Sequence of chain 7.C:
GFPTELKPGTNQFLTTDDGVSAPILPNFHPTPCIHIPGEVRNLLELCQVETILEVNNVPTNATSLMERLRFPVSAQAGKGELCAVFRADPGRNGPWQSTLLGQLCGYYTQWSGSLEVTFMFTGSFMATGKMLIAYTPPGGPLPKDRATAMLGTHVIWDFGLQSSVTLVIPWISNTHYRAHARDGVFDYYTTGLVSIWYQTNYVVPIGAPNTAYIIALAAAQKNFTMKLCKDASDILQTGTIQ

Binding-site contacts:
Ligand atom CAI contacts residue VAL192 of chain 7.A at 3.8 Å (hydrophobic).
Ligand atom CAS contacts residue TYR201 of chain 7.A at 3.6 Å (hydrophobic).
Ligand atom CAH contacts residue THR114 of chain 7.A at 3.8 Å.
Ligand atom CAA contacts residue PRO177 of chain 7.A at 3.2 Å (hydrophobic).
Ligand atom OAC contacts residue ASP112 of chain 7.A at 3.7 Å.
Ligand atom CBA contacts residue ASN228 of chain 7.A at 3.7 Å.
Ligand atom OAC contacts residue ILE113 of chain 7.A at 3.3 Å (h-bond).
Ligand atom CAK contacts residue PHE135 of chain 7.A at 3.7 Å (hydrophobic).
Ligand atom CAJ contacts residue ILE24 of chain 7.C at 3.9 Å (hydrophobic).
Ligand atom CAL contacts residue PHE155 of chain 7.A at 3.7 Å (hydrophobic).
Ligand atom NBD contacts residue TRP203 of chain 7.A at 3.2 Å.
Ligand atom CAG contacts residue TRP203 of chain 7.A at 3.7 Å (hydrophobic).
Ligand atom CAX contacts residue TRP203 of chain 7.A at 3.5 Å (hydrophobic).
Ligand atom CAA contacts residue SER178 of chain 7.A at 3.5 Å.
Ligand atom CAN contacts residue PHE135 of chain 7.A at 3.7 Å (hydrophobic).
Ligand atom CAA contacts residue VAL179 of chain 7.A at 3.4 Å (hydrophobic).
Ligand atom CAA contacts residue TYR153 of chain 7.A at 3.9 Å (hydrophobic).
Ligand atom CAJ contacts residue PHE155 of chain 7.A at 3.7 Å (hydrophobic).
Ligand atom CAE contacts residue GLN202 of chain 7.A at 3.4 Å.
Ligand atom CAM contacts residue PRO177 of chain 7.A at 3.7 Å (hydrophobic).
Ligand atom CAO contacts residue ILE111 of chain 7.A at 3.8 Å (hydrophobic).
Ligand atom CAI contacts residue PHE135 of chain 7.A at 3.7 Å (hydrophobic).
Ligand atom CAS contacts residue ASN228 of chain 7.A at 3.8 Å.
Ligand atom CAE contacts residue ASN228 of chain 7.A at 3.4 Å.
Ligand atom NBC contacts residue TRP203 of chain 7.A at 3.8 Å.
Ligand atom CAG contacts residue GLN202 of chain 7.A at 3.4 Å.
Ligand atom CAD contacts residue PHE137 of chain 7.A at 3.8 Å (hydrophobic).
Ligand atom CBA contacts residue TRP203 of chain 7.A at 3.5 Å (hydrophobic).
Ligand atom CAG contacts residue ASN228 of chain 7.A at 3.2 Å.
Ligand atom CAS contacts residue TRP203 of chain 7.A at 3.4 Å (hydrophobic).
Ligand atom CAN contacts residue ILE111 of chain 7.A at 3.6 Å (hydrophobic).
Ligand atom CAH contacts residue ASP112 of chain 7.A at 3.4 Å.
Ligand atom OAW contacts residue MET195 of chain 7.A at 3.2 Å.
Ligand atom NBD contacts residue ASN228 of chain 7.A at 3.9 Å.
Ligand atom NAT contacts residue PHE155 of chain 7.A at 3.9 Å.
Ligand atom CAM contacts residue PHE155 of chain 7.A at 3.8 Å (hydrophobic).
Ligand atom CAR contacts residue TYR201 of chain 7.A at 3.4 Å (hydrophobic).
Ligand atom CAF contacts residue ASP112 of chain 7.A at 3.6 Å.
Ligand atom CAF contacts residue THR114 of chain 7.A at 3.6 Å.
Ligand atom OAC contacts residue TRP203 of chain 7.A at 3.9 Å.

The protein below binds the small molecule below.
Small molecule (SMILES): CCO/N=C/c1ccc(OCC[C@@H](C)CCN2CCN(c3ccncc3)C2=O)cc1

Sequence of chain 7.A:
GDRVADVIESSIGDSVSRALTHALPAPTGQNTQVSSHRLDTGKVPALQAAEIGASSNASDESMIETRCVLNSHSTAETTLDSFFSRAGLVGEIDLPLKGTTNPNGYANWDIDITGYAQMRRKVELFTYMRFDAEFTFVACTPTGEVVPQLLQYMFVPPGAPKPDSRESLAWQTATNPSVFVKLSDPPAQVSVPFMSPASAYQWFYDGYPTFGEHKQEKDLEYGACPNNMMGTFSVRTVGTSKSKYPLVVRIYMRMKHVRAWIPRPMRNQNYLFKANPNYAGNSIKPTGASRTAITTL

Sequence of chain 8.C:
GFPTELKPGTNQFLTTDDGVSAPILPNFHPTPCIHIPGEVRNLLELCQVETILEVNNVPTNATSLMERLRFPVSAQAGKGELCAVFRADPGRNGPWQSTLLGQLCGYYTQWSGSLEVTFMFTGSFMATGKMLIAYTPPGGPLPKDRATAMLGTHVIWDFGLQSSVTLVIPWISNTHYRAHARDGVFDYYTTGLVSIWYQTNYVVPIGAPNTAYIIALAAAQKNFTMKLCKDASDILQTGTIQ